Binding-site contacts:
Ligand atom C8 contacts residue LEU776 of chain 1.C at 4.0 Å (hydrophobic).
Ligand atom C2 contacts residue ASN777 of chain 1.C at 2.5 Å.
Ligand atom C5 contacts residue ASN777 of chain 1.C at 3.6 Å.
Ligand atom N2 contacts residue ASN777 of chain 1.C at 2.8 Å (h-bond).
Ligand atom C7 contacts residue ASN777 of chain 1.C at 3.1 Å.
Ligand atom C3 contacts residue ASN777 of chain 1.C at 3.8 Å.
Ligand atom O7 contacts residue SER778 of chain 1.C at 3.8 Å.
Ligand atom O7 contacts residue ASN777 of chain 1.C at 3.3 Å (h-bond).
Ligand atom C4 contacts residue ASN777 of chain 1.C at 4.2 Å.
Ligand atom C1 contacts residue ASN777 of chain 1.C at 1.4 Å.
Ligand atom O5 contacts residue ASN777 of chain 1.C at 2.3 Å (h-bond).
Ligand atom C8 contacts residue ASN777 of chain 1.C at 3.5 Å.

Sequence of chain 1.C:
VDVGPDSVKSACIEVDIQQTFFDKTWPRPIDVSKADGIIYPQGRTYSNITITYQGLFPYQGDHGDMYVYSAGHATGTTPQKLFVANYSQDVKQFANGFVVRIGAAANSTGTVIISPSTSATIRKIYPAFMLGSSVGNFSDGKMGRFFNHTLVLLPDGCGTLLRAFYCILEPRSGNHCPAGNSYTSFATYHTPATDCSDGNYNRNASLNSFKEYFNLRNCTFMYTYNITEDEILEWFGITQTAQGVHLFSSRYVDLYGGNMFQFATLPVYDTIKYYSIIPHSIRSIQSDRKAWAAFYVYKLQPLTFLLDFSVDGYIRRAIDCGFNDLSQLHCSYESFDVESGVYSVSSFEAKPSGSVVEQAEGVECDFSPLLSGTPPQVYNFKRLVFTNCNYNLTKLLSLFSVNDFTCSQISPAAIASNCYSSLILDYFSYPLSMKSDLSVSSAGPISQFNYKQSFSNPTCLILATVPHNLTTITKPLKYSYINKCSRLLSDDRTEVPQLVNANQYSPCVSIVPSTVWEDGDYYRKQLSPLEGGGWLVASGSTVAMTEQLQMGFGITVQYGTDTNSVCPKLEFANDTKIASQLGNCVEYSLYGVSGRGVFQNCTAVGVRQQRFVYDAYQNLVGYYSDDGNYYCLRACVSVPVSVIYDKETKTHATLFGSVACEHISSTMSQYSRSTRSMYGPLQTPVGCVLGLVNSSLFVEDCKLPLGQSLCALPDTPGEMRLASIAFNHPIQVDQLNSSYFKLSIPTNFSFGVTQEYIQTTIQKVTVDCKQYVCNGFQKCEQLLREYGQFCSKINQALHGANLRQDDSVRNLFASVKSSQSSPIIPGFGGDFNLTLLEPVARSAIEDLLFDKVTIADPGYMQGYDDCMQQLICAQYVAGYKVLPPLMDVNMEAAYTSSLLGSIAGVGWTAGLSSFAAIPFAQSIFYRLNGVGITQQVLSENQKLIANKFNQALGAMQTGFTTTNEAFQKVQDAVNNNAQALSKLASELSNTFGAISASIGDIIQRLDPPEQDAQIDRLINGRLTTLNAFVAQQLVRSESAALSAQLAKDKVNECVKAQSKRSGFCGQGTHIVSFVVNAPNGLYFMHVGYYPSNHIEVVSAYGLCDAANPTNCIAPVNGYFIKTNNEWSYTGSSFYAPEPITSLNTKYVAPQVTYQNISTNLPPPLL

The protein below binds the small molecule below.
Small molecule (SMILES): CC(=O)N[C@@H]1[C@@H](O)[C@H](O)[C@@H](CO)O[C@H]1O